Sequence of chain 12.C:
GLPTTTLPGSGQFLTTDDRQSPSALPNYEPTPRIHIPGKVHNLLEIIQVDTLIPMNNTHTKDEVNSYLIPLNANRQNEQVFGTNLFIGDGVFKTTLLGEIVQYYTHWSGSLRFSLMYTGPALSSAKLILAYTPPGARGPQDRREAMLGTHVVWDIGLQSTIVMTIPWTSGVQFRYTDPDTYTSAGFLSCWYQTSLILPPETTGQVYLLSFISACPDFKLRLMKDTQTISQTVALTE

Sequence of chain 12.A:
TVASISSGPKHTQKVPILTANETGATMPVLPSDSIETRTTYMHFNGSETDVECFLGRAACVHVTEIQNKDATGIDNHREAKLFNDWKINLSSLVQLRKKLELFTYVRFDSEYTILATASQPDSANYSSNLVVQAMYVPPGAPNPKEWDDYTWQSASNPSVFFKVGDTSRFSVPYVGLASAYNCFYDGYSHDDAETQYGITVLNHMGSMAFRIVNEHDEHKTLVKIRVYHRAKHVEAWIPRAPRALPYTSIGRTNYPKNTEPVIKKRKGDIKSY

Sequence of chain 13.C:
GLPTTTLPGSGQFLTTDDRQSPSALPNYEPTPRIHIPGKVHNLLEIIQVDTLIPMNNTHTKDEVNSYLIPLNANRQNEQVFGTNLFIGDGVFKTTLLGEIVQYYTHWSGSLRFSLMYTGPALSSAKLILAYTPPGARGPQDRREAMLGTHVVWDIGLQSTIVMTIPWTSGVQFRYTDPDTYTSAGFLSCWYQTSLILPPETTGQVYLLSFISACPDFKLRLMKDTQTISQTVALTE

Binding-site contacts:
Ligand atom CL2 contacts residue ILE104 of chain 12.A at 3.4 Å.
Ligand atom C5B contacts residue MET224 of chain 12.A at 3.8 Å (hydrophobic).
Ligand atom C5 contacts residue MET221 of chain 12.A at 3.9 Å (hydrophobic).
Ligand atom O1 contacts residue MET221 of chain 12.A at 3.4 Å (h-bond).
Ligand atom C2A contacts residue PHE186 of chain 12.A at 3.6 Å (hydrophobic).
Ligand atom C4C contacts residue VAL191 of chain 12.A at 3.7 Å (hydrophobic).
Ligand atom CL1 contacts residue LEU25 of chain 12.C at 3.5 Å.
Ligand atom C2C contacts residue MET221 of chain 12.A at 3.3 Å (hydrophobic).
Ligand atom CL2 contacts residue TYR128 of chain 12.A at 3.4 Å.
Ligand atom C5 contacts residue LEU106 of chain 12.A at 3.7 Å (hydrophobic).
Ligand atom O1A contacts residue MET224 of chain 12.A at 3.9 Å.
Ligand atom N3A contacts residue ALA24 of chain 12.C at 3.8 Å.
Ligand atom C5A contacts residue ALA150 of chain 12.A at 3.4 Å (hydrophobic).
Ligand atom O1B contacts residue VAL188 of chain 12.A at 3.8 Å.
Ligand atom C4A contacts residue ALA150 of chain 12.A at 3.9 Å (hydrophobic).
Ligand atom C5A contacts residue VAL176 of chain 12.A at 3.8 Å (hydrophobic).
Ligand atom C2C contacts residue ILE104 of chain 12.A at 3.9 Å (hydrophobic).
Ligand atom N3A contacts residue PRO174 of chain 12.A at 3.3 Å (h-bond).
Ligand atom C4A contacts residue SER175 of chain 12.A at 3.6 Å.
Ligand atom C4 contacts residue TYR197 of chain 12.A at 3.6 Å (hydrophobic).
Ligand atom C1C contacts residue TYR128 of chain 12.A at 3.6 Å (hydrophobic).
Ligand atom C5C contacts residue TYR152 of chain 12.A at 3.8 Å (hydrophobic).
Ligand atom CL1 contacts residue VAL188 of chain 12.A at 3.7 Å.
Ligand atom C3B contacts residue TYR152 of chain 12.A at 3.9 Å (hydrophobic).
Ligand atom C4A contacts residue PRO174 of chain 12.A at 3.2 Å (hydrophobic).
Ligand atom C4B contacts residue TYR152 of chain 12.A at 3.7 Å (hydrophobic).
Ligand atom C3C contacts residue ILE104 of chain 12.A at 3.6 Å (hydrophobic).
Ligand atom C5B contacts residue PHE186 of chain 12.A at 3.8 Å (hydrophobic).
Ligand atom O1 contacts residue LEU106 of chain 12.A at 3.7 Å.
Ligand atom C1C contacts residue LEU106 of chain 12.A at 3.9 Å (hydrophobic).
Ligand atom N2 contacts residue ASN219 of chain 12.A at 3.5 Å (h-bond).
Ligand atom CL2 contacts residue MET224 of chain 12.A at 3.2 Å.
Ligand atom C3C contacts residue TYR128 of chain 12.A at 3.8 Å (hydrophobic).
Ligand atom C31 contacts residue ASN219 of chain 12.A at 3.7 Å.
Ligand atom C3B contacts residue ALA24 of chain 12.C at 4.0 Å (hydrophobic).
Ligand atom C31 contacts residue TYR197 of chain 12.A at 3.6 Å (hydrophobic).
Ligand atom C4A contacts residue VAL176 of chain 12.A at 3.9 Å (hydrophobic).
Ligand atom O1A contacts residue PHE186 of chain 12.A at 3.4 Å.
Ligand atom C4B contacts residue PHE186 of chain 12.A at 3.6 Å (hydrophobic).
Ligand atom N2 contacts residue MET221 of chain 12.A at 3.9 Å.

This small molecule binds to this protein.
Small molecule (SMILES): Cc1cc(CCCCCOc2c(Cl)cc(C3=NCCO3)cc2Cl)on1